Binding-site contacts:
Ligand atom C4 contacts residue LYS361 of chain 1.A at 4.5 Å.
Ligand atom O3 contacts residue LYS361 of chain 1.A at 4.5 Å.
Ligand atom C1 contacts residue GLN104 of chain 1.A at 4.4 Å.
Ligand atom C5 contacts residue GLN104 of chain 1.A at 4.4 Å.
Ligand atom O6 contacts residue ARG363 of chain 1.A at 3.5 Å.
Ligand atom O6 contacts residue ARG362 of chain 1.A at 4.5 Å.
Ligand atom C8 contacts residue LYS361 of chain 1.A at 4.1 Å.
Ligand atom C6 contacts residue ARG362 of chain 1.A at 3.9 Å.
Ligand atom C7 contacts residue PRO357 of chain 1.A at 4.3 Å (hydrophobic).
Ligand atom O7 contacts residue LEU358 of chain 1.A at 4.3 Å.
Ligand atom N2 contacts residue LYS361 of chain 1.A at 2.9 Å (salt-bridge).
Ligand atom O7 contacts residue ASN405 of chain 1.A at 3.6 Å.
Ligand atom C2 contacts residue ASN405 of chain 1.A at 2.4 Å.
Ligand atom O6 contacts residue SER407 of chain 1.A at 3.9 Å.
Ligand atom C6 contacts residue ARG363 of chain 1.A at 3.9 Å.
Ligand atom C1 contacts residue LYS361 of chain 1.A at 3.5 Å.
Ligand atom C8 contacts residue PRO357 of chain 1.A at 4.5 Å (hydrophobic).
Ligand atom O7 contacts residue PRO357 of chain 1.A at 3.8 Å.
Ligand atom C5 contacts residue ASN405 of chain 1.A at 3.6 Å.
Ligand atom C3 contacts residue LYS361 of chain 1.A at 3.6 Å.
Ligand atom C4 contacts residue ASN405 of chain 1.A at 4.2 Å.
Ligand atom O5 contacts residue ASN405 of chain 1.A at 2.3 Å (h-bond).
Ligand atom C2 contacts residue LYS361 of chain 1.A at 3.5 Å.
Ligand atom C7 contacts residue LYS361 of chain 1.A at 4.0 Å.
Ligand atom O5 contacts residue GLN104 of chain 1.A at 4.3 Å.
Ligand atom C8 contacts residue ARG363 of chain 1.A at 3.9 Å.
Ligand atom C3 contacts residue ASN405 of chain 1.A at 3.8 Å.
Ligand atom O6 contacts residue GLN104 of chain 1.A at 3.8 Å.
Ligand atom O4 contacts residue LYS361 of chain 1.A at 4.3 Å.
Ligand atom C7 contacts residue ASN405 of chain 1.A at 3.5 Å.
Ligand atom N2 contacts residue ASN405 of chain 1.A at 2.9 Å (h-bond).
Ligand atom C1 contacts residue ASN405 of chain 1.A at 1.4 Å.
Ligand atom C6 contacts residue LYS361 of chain 1.A at 4.5 Å.
Ligand atom O2 contacts residue LYS361 of chain 1.A at 4.4 Å.

A protein and the small-molecule ligand that binds it are described below.
Small molecule (SMILES): CC(=O)N[C@H]1[C@H](O[C@H]2[C@H](O)[C@@H](NC(C)=O)CO[C@@H]2CO)O[C@H](CO)[C@@H](O[C@@H]2O[C@H](CO)[C@@H](O)[C@H](O)[C@@H]2O)[C@@H]1O

Sequence of chain 1.A:
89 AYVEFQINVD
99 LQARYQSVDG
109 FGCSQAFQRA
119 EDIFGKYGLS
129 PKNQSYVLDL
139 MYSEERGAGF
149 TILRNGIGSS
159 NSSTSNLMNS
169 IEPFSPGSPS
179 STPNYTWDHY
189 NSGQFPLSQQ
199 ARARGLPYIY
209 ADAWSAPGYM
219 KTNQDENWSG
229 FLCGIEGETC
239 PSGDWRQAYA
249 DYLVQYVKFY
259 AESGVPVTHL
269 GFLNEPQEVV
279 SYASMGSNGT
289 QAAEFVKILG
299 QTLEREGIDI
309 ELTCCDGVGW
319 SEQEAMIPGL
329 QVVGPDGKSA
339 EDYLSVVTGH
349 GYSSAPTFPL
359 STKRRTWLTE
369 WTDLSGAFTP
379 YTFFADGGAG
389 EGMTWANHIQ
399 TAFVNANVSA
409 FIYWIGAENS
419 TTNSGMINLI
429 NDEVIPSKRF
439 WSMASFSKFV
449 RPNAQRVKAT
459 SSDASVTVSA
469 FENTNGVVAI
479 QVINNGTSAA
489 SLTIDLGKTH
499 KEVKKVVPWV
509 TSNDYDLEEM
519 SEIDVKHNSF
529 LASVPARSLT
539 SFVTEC